Sequence of chain 1.A:
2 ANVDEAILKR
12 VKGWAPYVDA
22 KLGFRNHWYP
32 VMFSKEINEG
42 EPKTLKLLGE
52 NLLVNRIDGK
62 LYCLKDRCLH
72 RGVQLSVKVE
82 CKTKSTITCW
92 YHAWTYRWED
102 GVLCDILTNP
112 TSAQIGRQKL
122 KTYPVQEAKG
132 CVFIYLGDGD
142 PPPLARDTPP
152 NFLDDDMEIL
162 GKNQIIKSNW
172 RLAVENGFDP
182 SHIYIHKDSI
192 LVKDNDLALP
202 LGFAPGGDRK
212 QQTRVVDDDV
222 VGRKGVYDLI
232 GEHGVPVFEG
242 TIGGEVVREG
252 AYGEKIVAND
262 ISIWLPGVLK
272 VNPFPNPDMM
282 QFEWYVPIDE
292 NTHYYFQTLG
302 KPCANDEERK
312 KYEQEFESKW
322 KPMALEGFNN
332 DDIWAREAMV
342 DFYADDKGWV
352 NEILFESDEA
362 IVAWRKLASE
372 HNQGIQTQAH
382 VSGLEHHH

Binding-site contacts:
Ligand atom CK9 contacts residue ILE184 of chain 1.A at 4.1 Å (hydrophobic).
Ligand atom CK4 contacts residue VAL272 of chain 1.A at 4.2 Å (hydrophobic).
Ligand atom CK3 contacts residue FE21 of chain 1.B at 4.1 Å.
Ligand atom CK5 contacts residue VAL272 of chain 1.A at 4.2 Å (hydrophobic).
Ligand atom CK6 contacts residue PHE275 of chain 1.A at 3.6 Å (hydrophobic).
Ligand atom CK9 contacts residue ALA259 of chain 1.A at 4.0 Å (hydrophobic).
Ligand atom CK8 contacts residue PHE329 of chain 1.A at 3.6 Å (hydrophobic).
Ligand atom CK1 contacts residue PHE329 of chain 1.A at 3.9 Å (hydrophobic).
Ligand atom OK2 contacts residue LEU270 of chain 1.A at 3.9 Å.
Ligand atom CK3 contacts residue LEU270 of chain 1.A at 4.0 Å (hydrophobic).
Ligand atom CK5 contacts residue ASN330 of chain 1.A at 3.4 Å.
Ligand atom CK3 contacts residue VAL272 of chain 1.A at 4.0 Å (hydrophobic).
Ligand atom CKB contacts residue ALA259 of chain 1.A at 4.1 Å (hydrophobic).
Ligand atom OK2 contacts residue GLY178 of chain 1.A at 2.9 Å (h-bond).
Ligand atom OK1 contacts residue GLY178 of chain 1.A at 3.7 Å.
Ligand atom CK5 contacts residue GLU284 of chain 1.A at 3.6 Å.
Ligand atom CK4 contacts residue ASN330 of chain 1.A at 3.9 Å.
Ligand atom CK1 contacts residue PHE275 of chain 1.A at 3.5 Å (hydrophobic).
Ligand atom CK9 contacts residue LEU200 of chain 1.A at 3.9 Å (hydrophobic).
Ligand atom OK2 contacts residue FE21 of chain 1.B at 4.0 Å.
Ligand atom CK3 contacts residue GLY178 of chain 1.A at 4.1 Å.
Ligand atom CK8 contacts residue PHE275 of chain 1.A at 3.6 Å (hydrophobic).
Ligand atom CKB contacts residue ILE262 of chain 1.A at 3.6 Å (hydrophobic).
Ligand atom CK2 contacts residue PHE329 of chain 1.A at 4.1 Å (hydrophobic).
Ligand atom CK5 contacts residue GLN282 of chain 1.A at 3.4 Å.
Ligand atom CK4 contacts residue GLU284 of chain 1.A at 3.6 Å.
Ligand atom CK2 contacts residue VAL272 of chain 1.A at 3.8 Å (hydrophobic).
Ligand atom CKA contacts residue ALA259 of chain 1.A at 3.8 Å (hydrophobic).
Ligand atom CK4 contacts residue LEU270 of chain 1.A at 3.5 Å (hydrophobic).
Ligand atom CK9 contacts residue PHE329 of chain 1.A at 4.2 Å (hydrophobic).
Ligand atom OK2 contacts residue HIS183 of chain 1.A at 3.5 Å.
Ligand atom OK1 contacts residue GLU284 of chain 1.A at 2.6 Å (salt-bridge).
Ligand atom CK6 contacts residue GLN282 of chain 1.A at 3.5 Å.
Ligand atom CK6 contacts residue VAL272 of chain 1.A at 4.1 Å (hydrophobic).
Ligand atom CK1 contacts residue VAL272 of chain 1.A at 3.9 Å (hydrophobic).
Ligand atom CKA contacts residue ILE184 of chain 1.A at 3.6 Å (hydrophobic).
Ligand atom OK1 contacts residue TYR286 of chain 1.A at 3.8 Å.
Ligand atom CKC contacts residue ILE262 of chain 1.A at 4.0 Å (hydrophobic).
Ligand atom OK1 contacts residue LEU270 of chain 1.A at 3.0 Å.
Ligand atom CK6 contacts residue ASN330 of chain 1.A at 3.7 Å.

The protein below binds the small molecule below.
Small molecule (SMILES): Oc1cccc(-c2ccccc2)c1O